This small molecule binds to this protein.
Small molecule (SMILES): CC(=O)N[C@@H]1[C@@H](O)[C@H](O)[C@@H](CO)O[C@H]1O

Sequence of chain 1.B:
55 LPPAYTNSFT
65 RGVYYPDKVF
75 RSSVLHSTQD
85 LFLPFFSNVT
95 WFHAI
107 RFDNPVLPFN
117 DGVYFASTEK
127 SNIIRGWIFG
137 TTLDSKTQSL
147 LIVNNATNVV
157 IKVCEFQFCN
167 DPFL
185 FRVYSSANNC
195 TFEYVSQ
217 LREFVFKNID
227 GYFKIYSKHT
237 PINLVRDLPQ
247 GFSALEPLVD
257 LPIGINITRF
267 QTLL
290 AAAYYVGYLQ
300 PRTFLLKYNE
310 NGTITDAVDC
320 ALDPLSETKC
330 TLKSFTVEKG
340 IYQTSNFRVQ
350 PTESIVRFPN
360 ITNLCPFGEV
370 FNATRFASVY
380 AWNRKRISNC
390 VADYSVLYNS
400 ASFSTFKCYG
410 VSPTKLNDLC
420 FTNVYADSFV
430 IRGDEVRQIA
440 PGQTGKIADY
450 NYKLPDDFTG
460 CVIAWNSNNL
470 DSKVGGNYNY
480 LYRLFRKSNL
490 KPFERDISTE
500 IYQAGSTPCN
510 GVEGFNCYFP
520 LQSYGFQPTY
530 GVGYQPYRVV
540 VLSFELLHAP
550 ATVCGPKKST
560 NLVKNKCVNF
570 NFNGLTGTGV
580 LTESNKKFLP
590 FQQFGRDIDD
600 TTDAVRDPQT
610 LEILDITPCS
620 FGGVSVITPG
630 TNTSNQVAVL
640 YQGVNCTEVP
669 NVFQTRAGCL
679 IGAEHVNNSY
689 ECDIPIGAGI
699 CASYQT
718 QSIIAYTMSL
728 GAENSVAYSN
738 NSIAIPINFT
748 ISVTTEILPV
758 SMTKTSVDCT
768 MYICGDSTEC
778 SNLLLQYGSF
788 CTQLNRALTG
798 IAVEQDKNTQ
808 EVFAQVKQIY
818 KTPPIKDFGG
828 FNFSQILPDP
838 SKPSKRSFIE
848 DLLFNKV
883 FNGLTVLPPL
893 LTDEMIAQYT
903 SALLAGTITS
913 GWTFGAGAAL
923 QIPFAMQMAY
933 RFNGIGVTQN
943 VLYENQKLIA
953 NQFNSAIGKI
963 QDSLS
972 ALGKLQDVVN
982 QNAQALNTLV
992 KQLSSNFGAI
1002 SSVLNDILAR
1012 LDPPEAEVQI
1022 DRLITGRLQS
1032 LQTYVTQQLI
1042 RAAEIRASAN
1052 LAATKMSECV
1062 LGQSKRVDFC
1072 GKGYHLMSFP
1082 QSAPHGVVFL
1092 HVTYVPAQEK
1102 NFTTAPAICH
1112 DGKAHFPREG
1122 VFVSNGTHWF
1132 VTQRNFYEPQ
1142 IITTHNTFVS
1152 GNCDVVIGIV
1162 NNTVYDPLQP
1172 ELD

Binding-site contacts:
Ligand atom C4 contacts residue ASN151 of chain 1.B at 4.2 Å.
Ligand atom N2 contacts residue ASN151 of chain 1.B at 2.8 Å (h-bond).
Ligand atom C5 contacts residue VAL156 of chain 1.B at 3.9 Å (hydrophobic).
Ligand atom N2 contacts residue THR153 of chain 1.B at 2.8 Å (h-bond).
Ligand atom O6 contacts residue LYS158 of chain 1.B at 4.0 Å.
Ligand atom O7 contacts residue ASN151 of chain 1.B at 3.1 Å (h-bond).
Ligand atom C2 contacts residue THR153 of chain 1.B at 3.3 Å.
Ligand atom C8 contacts residue ASN151 of chain 1.B at 4.3 Å.
Ligand atom O5 contacts residue VAL156 of chain 1.B at 3.8 Å.
Ligand atom C3 contacts residue THR153 of chain 1.B at 3.6 Å.
Ligand atom O5 contacts residue ASN154 of chain 1.B at 3.7 Å.
Ligand atom C2 contacts residue ASN151 of chain 1.B at 2.4 Å.
Ligand atom C7 contacts residue ASN151 of chain 1.B at 3.2 Å.
Ligand atom O6 contacts residue VAL156 of chain 1.B at 3.7 Å.
Ligand atom C7 contacts residue ALA152 of chain 1.B at 4.5 Å (hydrophobic).
Ligand atom C5 contacts residue ASN151 of chain 1.B at 3.7 Å.
Ligand atom C1 contacts residue THR153 of chain 1.B at 3.3 Å.
Ligand atom C7 contacts residue THR153 of chain 1.B at 3.7 Å.
Ligand atom O3 contacts residue THR153 of chain 1.B at 4.4 Å.
Ligand atom C5 contacts residue ASN154 of chain 1.B at 3.7 Å.
Ligand atom C8 contacts residue ALA152 of chain 1.B at 3.7 Å (hydrophobic).
Ligand atom C8 contacts residue THR153 of chain 1.B at 3.6 Å.
Ligand atom C3 contacts residue ASN151 of chain 1.B at 3.8 Å.
Ligand atom C1 contacts residue ASN154 of chain 1.B at 3.5 Å.
Ligand atom C1 contacts residue ASN151 of chain 1.B at 1.4 Å.
Ligand atom O5 contacts residue ASN151 of chain 1.B at 2.4 Å (h-bond).
Ligand atom C6 contacts residue VAL156 of chain 1.B at 3.6 Å (hydrophobic).